Binding-site contacts:
Ligand atom C13 contacts residue ILE99 of chain 1.A at 3.5 Å (hydrophobic).
Ligand atom C25 contacts residue NO21 of chain 1.C at 3.5 Å.
Ligand atom N2 contacts residue NO21 of chain 1.C at 2.9 Å (h-bond).
Ligand atom N1 contacts residue NO21 of chain 1.C at 3.1 Å (h-bond).
Ligand atom C16 contacts residue PHE43 of chain 1.A at 3.2 Å (hydrophobic).
Ligand atom C15 contacts residue HIS93 of chain 1.A at 3.6 Å.
Ligand atom C11 contacts residue LEU104 of chain 1.A at 3.5 Å (hydrophobic).
Ligand atom FE contacts residue NO21 of chain 1.C at 2.2 Å.
Ligand atom C18 contacts residue PHE43 of chain 1.A at 3.4 Å (hydrophobic).
Ligand atom O4 contacts residue NA1 of chain 1.H at 3.5 Å (h-bond).
Ligand atom C15 contacts residue NO21 of chain 1.C at 3.5 Å.
Ligand atom N4 contacts residue NO21 of chain 1.C at 2.9 Å (h-bond).
Ligand atom N2 contacts residue HIS93 of chain 1.A at 2.9 Å (h-bond).
Ligand atom C7 contacts residue HIS93 of chain 1.A at 3.6 Å.
Ligand atom N4 contacts residue HIS93 of chain 1.A at 2.9 Å (h-bond).
Ligand atom C11 contacts residue TYR103 of chain 1.A at 3.3 Å (hydrophobic).
Ligand atom FE contacts residue HIS93 of chain 1.A at 2.0 Å.
Ligand atom C23 contacts residue NO21 of chain 1.C at 3.4 Å.
Ligand atom C19 contacts residue PHE43 of chain 1.A at 3.6 Å (hydrophobic).
Ligand atom C14 contacts residue PHE43 of chain 1.A at 2.8 Å (hydrophobic).
Ligand atom N1 contacts residue HIS93 of chain 1.A at 2.9 Å (h-bond).
Ligand atom C34 contacts residue LEU89 of chain 1.A at 3.6 Å (hydrophobic).
Ligand atom C34 contacts residue HIS93 of chain 1.A at 3.6 Å.
Ligand atom C12 contacts residue ILE99 of chain 1.A at 3.6 Å (hydrophobic).
Ligand atom C8 contacts residue NO21 of chain 1.C at 3.6 Å.
Ligand atom C32 contacts residue VAL67 of chain 1.A at 3.5 Å (hydrophobic).
Ligand atom C7 contacts residue NO21 of chain 1.C at 3.6 Å.
Ligand atom C21 contacts residue HIS97 of chain 1.A at 3.2 Å.
Ligand atom C14 contacts residue THR39 of chain 1.A at 3.7 Å.
Ligand atom C20 contacts residue HIS97 of chain 1.A at 3.6 Å.
Ligand atom O1 contacts residue HIS97 of chain 1.A at 3.1 Å.
Ligand atom C33 contacts residue HIS93 of chain 1.A at 3.4 Å.
Ligand atom C9 contacts residue NO21 of chain 1.C at 3.3 Å.
Ligand atom N3 contacts residue HIS93 of chain 1.A at 2.9 Å (h-bond).
Ligand atom C17 contacts residue NO21 of chain 1.C at 3.5 Å.
Ligand atom C17 contacts residue PHE43 of chain 1.A at 3.4 Å (hydrophobic).
Ligand atom N3 contacts residue NO21 of chain 1.C at 2.7 Å (h-bond).
Ligand atom C19 contacts residue LYS42 of chain 1.A at 3.3 Å.
Ligand atom C1 contacts residue HIS93 of chain 1.A at 3.6 Å.
Ligand atom C9 contacts residue HIS93 of chain 1.A at 3.6 Å.

This small molecule binds to this protein.
Small molecule (SMILES): C=Cc1c(C)c2n3c1C=C1C(C)=C(CC)C4=N1->[Fe]31<-N3=C(C5=c6c(c(C)c(n61)=C4)C(=O)C5)[C@@H](CCC(=O)OC)[C@H](C)C3=C2

Sequence of chain 1.A:
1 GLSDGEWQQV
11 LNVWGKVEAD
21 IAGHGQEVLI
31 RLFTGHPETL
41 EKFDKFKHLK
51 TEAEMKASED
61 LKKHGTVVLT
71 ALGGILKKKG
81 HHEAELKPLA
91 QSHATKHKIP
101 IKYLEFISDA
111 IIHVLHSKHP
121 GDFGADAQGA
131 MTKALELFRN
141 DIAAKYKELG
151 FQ